Sequence of chain 59.G:
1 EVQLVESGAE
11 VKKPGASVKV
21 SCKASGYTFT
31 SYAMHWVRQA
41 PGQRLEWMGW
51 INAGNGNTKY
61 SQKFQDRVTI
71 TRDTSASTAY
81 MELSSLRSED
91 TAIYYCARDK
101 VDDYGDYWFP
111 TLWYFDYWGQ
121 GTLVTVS

This small molecule binds to this protein.
Small molecule (SMILES): CC(=O)N[C@@H]1[C@@H](O)[C@H](O)[C@@H](CO)O[C@H]1O

Binding-site contacts:
Ligand atom C3 contacts residue GLN65 of chain 59.G at 4.1 Å.
Ligand atom C3 contacts residue ASP66 of chain 59.G at 4.3 Å.
Ligand atom C6 contacts residue ASP66 of chain 59.G at 4.2 Å.
Ligand atom O6 contacts residue GLN65 of chain 59.G at 4.2 Å.
Ligand atom O6 contacts residue ASP66 of chain 59.G at 2.8 Å (salt-bridge).
Ligand atom O7 contacts residue ARG89 of chain 59.E at 4.0 Å.
Ligand atom O3 contacts residue ASP66 of chain 59.G at 3.8 Å.
Ligand atom O3 contacts residue ASN67 of chain 59.E at 4.4 Å.
Ligand atom C5 contacts residue ASN67 of chain 59.E at 3.6 Å.
Ligand atom C7 contacts residue ASN67 of chain 59.E at 3.6 Å.
Ligand atom C6 contacts residue GLN65 of chain 59.G at 4.1 Å.
Ligand atom O7 contacts residue MET118 of chain 59.E at 3.9 Å.
Ligand atom C8 contacts residue ASN67 of chain 59.E at 3.6 Å.
Ligand atom C2 contacts residue ASN67 of chain 59.E at 2.5 Å.
Ligand atom O7 contacts residue ASN67 of chain 59.E at 4.1 Å.
Ligand atom N2 contacts residue ASN67 of chain 59.E at 3.1 Å (h-bond).
Ligand atom C3 contacts residue ASN67 of chain 59.E at 3.8 Å.
Ligand atom O3 contacts residue GLN65 of chain 59.G at 3.2 Å.
Ligand atom C8 contacts residue GLN65 of chain 59.G at 3.5 Å.
Ligand atom N2 contacts residue GLN65 of chain 59.G at 4.4 Å.
Ligand atom C4 contacts residue ASP66 of chain 59.G at 3.8 Å.
Ligand atom O5 contacts residue TYR60 of chain 59.G at 3.5 Å.
Ligand atom C1 contacts residue GLN65 of chain 59.G at 3.7 Å.
Ligand atom O5 contacts residue GLN65 of chain 59.G at 3.9 Å.
Ligand atom C4 contacts residue ASN67 of chain 59.E at 4.2 Å.
Ligand atom O4 contacts residue ASP66 of chain 59.G at 4.2 Å.
Ligand atom C1 contacts residue ASN67 of chain 59.E at 1.4 Å.
Ligand atom C2 contacts residue GLN65 of chain 59.G at 3.4 Å.
Ligand atom C5 contacts residue TYR60 of chain 59.G at 4.2 Å (hydrophobic).
Ligand atom O5 contacts residue ASN67 of chain 59.E at 2.4 Å (h-bond).
Ligand atom C6 contacts residue TYR60 of chain 59.G at 3.8 Å (hydrophobic).

Sequence of chain 59.E:
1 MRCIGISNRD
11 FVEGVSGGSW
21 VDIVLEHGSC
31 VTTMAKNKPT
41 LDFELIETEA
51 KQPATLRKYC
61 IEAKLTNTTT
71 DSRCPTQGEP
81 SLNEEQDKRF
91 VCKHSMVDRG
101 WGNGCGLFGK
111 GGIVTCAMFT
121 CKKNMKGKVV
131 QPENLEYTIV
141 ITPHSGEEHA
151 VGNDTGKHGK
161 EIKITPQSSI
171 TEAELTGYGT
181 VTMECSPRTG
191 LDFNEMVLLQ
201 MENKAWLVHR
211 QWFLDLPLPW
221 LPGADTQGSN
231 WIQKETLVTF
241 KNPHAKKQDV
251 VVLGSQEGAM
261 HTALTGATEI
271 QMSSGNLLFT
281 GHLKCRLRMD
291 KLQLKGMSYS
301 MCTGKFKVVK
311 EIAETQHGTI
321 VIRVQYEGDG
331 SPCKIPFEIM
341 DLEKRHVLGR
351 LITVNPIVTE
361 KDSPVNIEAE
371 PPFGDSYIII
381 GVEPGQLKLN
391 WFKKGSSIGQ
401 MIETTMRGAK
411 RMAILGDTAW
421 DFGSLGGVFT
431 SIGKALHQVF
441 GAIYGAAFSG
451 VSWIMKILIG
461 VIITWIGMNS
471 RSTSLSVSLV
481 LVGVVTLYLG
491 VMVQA